Sequence of chain 45.A:
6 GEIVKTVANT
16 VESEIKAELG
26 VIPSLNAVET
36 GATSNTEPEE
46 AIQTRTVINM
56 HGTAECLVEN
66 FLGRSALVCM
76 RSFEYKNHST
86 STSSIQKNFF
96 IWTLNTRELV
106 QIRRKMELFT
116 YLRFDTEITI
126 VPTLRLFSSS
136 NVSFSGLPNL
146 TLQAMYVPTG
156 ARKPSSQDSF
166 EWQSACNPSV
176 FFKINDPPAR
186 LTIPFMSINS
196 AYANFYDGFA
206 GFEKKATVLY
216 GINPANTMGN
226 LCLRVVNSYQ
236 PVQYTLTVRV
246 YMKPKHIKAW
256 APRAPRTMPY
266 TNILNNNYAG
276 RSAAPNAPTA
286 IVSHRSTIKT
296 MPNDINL

Binding-site contacts:
Ligand atom C5A contacts residue PRO173 of chain 45.A at 3.5 Å (hydrophobic).
Ligand atom C2B contacts residue LEU226 of chain 45.A at 3.6 Å (hydrophobic).
Ligand atom C31 contacts residue ASN199 of chain 45.A at 3.4 Å.
Ligand atom C6C contacts residue TRP97 of chain 45.A at 3.9 Å (hydrophobic).
Ligand atom C5B contacts residue ILE188 of chain 45.A at 3.6 Å (hydrophobic).
Ligand atom C4A contacts residue LEU186 of chain 45.A at 3.9 Å (hydrophobic).
Ligand atom C7C contacts residue ILE123 of chain 45.A at 3.5 Å (hydrophobic).
Ligand atom O1A contacts residue ALA149 of chain 45.A at 3.7 Å.
Ligand atom C7C contacts residue LEU99 of chain 45.A at 3.5 Å (hydrophobic).
Ligand atom C3 contacts residue TYR197 of chain 45.A at 3.7 Å (hydrophobic).
Ligand atom C5A contacts residue LEU186 of chain 45.A at 3.6 Å (hydrophobic).
Ligand atom C4A contacts residue TYR151 of chain 45.A at 3.8 Å (hydrophobic).
Ligand atom O1A contacts residue LEU226 of chain 45.A at 3.8 Å.
Ligand atom O1A contacts residue LEU186 of chain 45.A at 3.7 Å.
Ligand atom C5A contacts residue VAL175 of chain 45.A at 3.9 Å (hydrophobic).
Ligand atom C31 contacts residue TYR197 of chain 45.A at 3.7 Å (hydrophobic).
Ligand atom C3B contacts residue ILE123 of chain 45.A at 3.9 Å (hydrophobic).
Ligand atom O1B contacts residue TRP97 of chain 45.A at 3.6 Å.
Ligand atom C5 contacts residue TYR197 of chain 45.A at 3.8 Å (hydrophobic).
Ligand atom C6B contacts residue ILE188 of chain 45.A at 3.7 Å (hydrophobic).
Ligand atom C5C contacts residue THR101 of chain 45.A at 3.7 Å.
Ligand atom C5C contacts residue LEU99 of chain 45.A at 3.6 Å (hydrophobic).
Ligand atom C4A contacts residue PRO173 of chain 45.A at 3.3 Å (hydrophobic).
Ligand atom C5A contacts residue ALA149 of chain 45.A at 3.2 Å (hydrophobic).
Ligand atom C6C contacts residue LEU99 of chain 45.A at 3.6 Å (hydrophobic).
Ligand atom C4C contacts residue THR121 of chain 45.A at 3.7 Å.
Ligand atom C2A contacts residue LEU186 of chain 45.A at 3.7 Å (hydrophobic).
Ligand atom C3B contacts residue LEU226 of chain 45.A at 3.5 Å (hydrophobic).
Ligand atom C1C contacts residue TYR197 of chain 45.A at 3.7 Å (hydrophobic).
Ligand atom O1B contacts residue LEU99 of chain 45.A at 3.1 Å.
Ligand atom C6C contacts residue ILE123 of chain 45.A at 3.6 Å (hydrophobic).
Ligand atom C4B contacts residue LEU226 of chain 45.A at 3.9 Å (hydrophobic).
Ligand atom O1 contacts residue MET223 of chain 45.A at 3.6 Å (h-bond).
Ligand atom C2B contacts residue ILE123 of chain 45.A at 3.5 Å (hydrophobic).
Ligand atom C2C contacts residue THR101 of chain 45.A at 3.8 Å.
Ligand atom C1B contacts residue LEU99 of chain 45.A at 3.9 Å (hydrophobic).
Ligand atom N2 contacts residue ASN221 of chain 45.A at 3.9 Å.
Ligand atom C4 contacts residue TYR197 of chain 45.A at 3.6 Å (hydrophobic).
Ligand atom N3A contacts residue TYR151 of chain 45.A at 3.3 Å.
Ligand atom O1 contacts residue TYR197 of chain 45.A at 3.9 Å.

Sequence of chain 45.C:
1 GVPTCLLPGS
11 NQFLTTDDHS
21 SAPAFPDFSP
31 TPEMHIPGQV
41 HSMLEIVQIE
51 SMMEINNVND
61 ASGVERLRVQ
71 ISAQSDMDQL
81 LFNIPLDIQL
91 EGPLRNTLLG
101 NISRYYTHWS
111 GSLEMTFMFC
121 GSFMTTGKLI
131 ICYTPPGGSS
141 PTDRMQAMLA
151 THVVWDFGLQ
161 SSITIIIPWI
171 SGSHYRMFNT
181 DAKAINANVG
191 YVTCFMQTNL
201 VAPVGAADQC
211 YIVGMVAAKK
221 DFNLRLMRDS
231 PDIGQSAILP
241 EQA

The small molecule below binds the protein below.
Small molecule (SMILES): Cc1cc(CCCCCCCOc2ccc(C3=NCCO3)cc2)on1